Binding-site contacts:
Ligand atom NAS contacts residue PRO48 of chain 1.L at 3.7 Å.
Ligand atom CA contacts residue HIS59 of chain 1.L at 3.3 Å.
Ligand atom OD1 contacts residue HIS64 of chain 1.L at 2.7 Å (h-bond).
Ligand atom C contacts residue TYR47 of chain 1.L at 3.6 Å (hydrophobic).
Ligand atom OD1 contacts residue SER60 of chain 1.L at 2.8 Å (h-bond).
Ligand atom CBA contacts residue TYR47 of chain 1.L at 3.9 Å (hydrophobic).
Ligand atom CD2 contacts residue TRP37 of chain 1.L at 3.6 Å (hydrophobic).
Ligand atom CAP contacts residue TYR61 of chain 1.L at 3.2 Å (hydrophobic).
Ligand atom SAW contacts residue TYR47 of chain 1.L at 3.9 Å.
Ligand atom OD1 contacts residue TYR61 of chain 1.L at 3.8 Å.
Ligand atom CG contacts residue TRP66 of chain 1.L at 3.7 Å (hydrophobic).
Ligand atom OD1 contacts residue TRP37 of chain 1.L at 3.8 Å.
Ligand atom OAF contacts residue HIS64 of chain 1.L at 3.2 Å.
Ligand atom CBD contacts residue ILE58 of chain 1.L at 3.8 Å (hydrophobic).
Ligand atom CAD contacts residue TYR47 of chain 1.L at 3.6 Å (hydrophobic).
Ligand atom N contacts residue TYR47 of chain 1.L at 3.7 Å.
Ligand atom CBC contacts residue TYR47 of chain 1.L at 3.7 Å (hydrophobic).
Ligand atom OAF contacts residue TYR61 of chain 1.L at 3.8 Å.
Ligand atom OAG contacts residue TYR61 of chain 1.L at 3.9 Å.
Ligand atom NAS contacts residue ARG56 of chain 1.L at 3.1 Å (salt-bridge).
Ligand atom OAV contacts residue ASN16 of chain 1.L at 3.5 Å (h-bond).
Ligand atom OAF contacts residue PHE40 of chain 1.L at 3.5 Å.
Ligand atom CB contacts residue TYR47 of chain 1.L at 3.7 Å (hydrophobic).
Ligand atom C contacts residue HIS59 of chain 1.L at 3.5 Å.
Ligand atom O contacts residue TYR47 of chain 1.L at 2.7 Å (h-bond).
Ligand atom CAL contacts residue ILE58 of chain 1.L at 3.6 Å (hydrophobic).
Ligand atom CAM contacts residue PRO48 of chain 1.L at 3.1 Å (hydrophobic).
Ligand atom NAT contacts residue HIS59 of chain 1.L at 2.9 Å (h-bond).
Ligand atom CG contacts residue SER60 of chain 1.L at 3.9 Å.
Ligand atom OAV contacts residue ARG18 of chain 1.L at 3.9 Å.
Ligand atom CAJ contacts residue HIS59 of chain 1.L at 3.8 Å.
Ligand atom CAY contacts residue TYR61 of chain 1.L at 3.7 Å (hydrophobic).
Ligand atom CG contacts residue HIS64 of chain 1.L at 3.8 Å.
Ligand atom SAW contacts residue PHE25 of chain 1.L at 3.8 Å.
Ligand atom CB contacts residue TRP66 of chain 1.L at 3.6 Å (hydrophobic).
Ligand atom CD2 contacts residue TYR47 of chain 1.L at 3.5 Å (hydrophobic).
Ligand atom CAL contacts residue TYR47 of chain 1.L at 3.8 Å (hydrophobic).
Ligand atom CG contacts residue TRP37 of chain 1.L at 3.8 Å (hydrophobic).
Ligand atom CAJ contacts residue TYR47 of chain 1.L at 3.8 Å (hydrophobic).
Ligand atom CB contacts residue HIS59 of chain 1.L at 3.5 Å.

This small molecule binds to this protein.
Small molecule (SMILES): Cc1ncsc1-c1ccc(CNC(=O)[C@@H]2C[C@@H](O)CN2C(=O)[C@@H](NC(=O)C2COC2)C(C)(C)C)cc1

Sequence of chain 1.L:
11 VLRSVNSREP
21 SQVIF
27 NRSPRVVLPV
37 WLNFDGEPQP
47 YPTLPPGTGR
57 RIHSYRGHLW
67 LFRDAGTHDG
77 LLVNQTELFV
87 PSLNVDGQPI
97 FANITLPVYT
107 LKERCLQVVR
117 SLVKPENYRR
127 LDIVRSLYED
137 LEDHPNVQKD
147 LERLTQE